Binding-site contacts:
Ligand atom C7 contacts residue ASN12 of chain 1.J at 3.9 Å.
Ligand atom O7 contacts residue ASN12 of chain 1.J at 3.7 Å.
Ligand atom C1 contacts residue ASN12 of chain 1.J at 2.1 Å.
Ligand atom C5 contacts residue ASN12 of chain 1.J at 4.1 Å.
Ligand atom N2 contacts residue ASN12 of chain 1.J at 3.8 Å.
Ligand atom O5 contacts residue ASN12 of chain 1.J at 2.7 Å (h-bond).
Ligand atom C2 contacts residue ASN12 of chain 1.J at 3.2 Å.

Sequence of chain 1.J:
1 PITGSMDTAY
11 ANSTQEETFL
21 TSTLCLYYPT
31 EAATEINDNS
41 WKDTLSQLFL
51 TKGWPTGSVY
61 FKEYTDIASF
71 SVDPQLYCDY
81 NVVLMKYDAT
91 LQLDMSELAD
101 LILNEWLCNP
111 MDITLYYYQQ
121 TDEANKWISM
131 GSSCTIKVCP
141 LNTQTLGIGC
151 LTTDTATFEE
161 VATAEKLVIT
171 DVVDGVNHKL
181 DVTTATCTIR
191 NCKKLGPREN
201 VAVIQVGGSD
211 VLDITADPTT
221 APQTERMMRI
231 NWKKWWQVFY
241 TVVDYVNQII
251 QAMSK

The protein below binds the small molecule below.
Small molecule (SMILES): CC(=O)N[C@H]1[C@H](O[C@H]2[C@H](O)[C@@H](NC(C)=O)CO[C@@H]2CO)O[C@H](CO)[C@@H](O)[C@@H]1O